A small-molecule ligand and the protein it binds are described below.
Small molecule (SMILES): CC(C)C[C@H](NC(=O)OCc1ccccc1)C(=O)N[C@@H](C[C@@H]1CCNC1=O)[C@@H](O)C(=O)NC1CC1

Binding-site contacts:
Ligand atom C28 contacts residue CYS147 of chain 1.A at 1.7 Å (hydrophobic).
Ligand atom O20 contacts residue GLN191 of chain 1.A at 3.4 Å (h-bond).
Ligand atom O contacts residue GLY145 of chain 1.A at 2.8 Å (h-bond).
Ligand atom O27 contacts residue GLU168 of chain 1.A at 3.6 Å.
Ligand atom N contacts residue HIS166 of chain 1.A at 2.9 Å (h-bond).
Ligand atom N contacts residue CYS147 of chain 1.A at 3.2 Å (h-bond).
Ligand atom C24 contacts residue ASN144 of chain 1.A at 3.5 Å.
Ligand atom C23 contacts residue ASN144 of chain 1.A at 3.1 Å.
Ligand atom O27 contacts residue HIS165 of chain 1.A at 2.8 Å (h-bond).
Ligand atom C35 contacts residue THR28 of chain 1.A at 3.3 Å.
Ligand atom O contacts residue CYS147 of chain 1.A at 3.0 Å (h-bond).
Ligand atom C19 contacts residue MET167 of chain 1.A at 3.6 Å (hydrophobic).
Ligand atom C contacts residue HIS166 of chain 1.A at 3.7 Å.
Ligand atom O contacts residue SER146 of chain 1.A at 3.1 Å (h-bond).
Ligand atom C21 contacts residue GLU168 of chain 1.A at 3.1 Å.
Ligand atom C21 contacts residue CYS147 of chain 1.A at 3.2 Å (hydrophobic).
Ligand atom C26 contacts residue GLU168 of chain 1.A at 3.5 Å.
Ligand atom O29 contacts residue HIS43 of chain 1.A at 2.6 Å (h-bond).
Ligand atom C19 contacts residue GLN191 of chain 1.A at 3.7 Å.
Ligand atom C23 contacts residue THR192 of chain 1.A at 3.6 Å.
Ligand atom O28 contacts residue GLU168 of chain 1.A at 3.0 Å (salt-bridge).
Ligand atom C24 contacts residue ALA193 of chain 1.A at 3.6 Å (hydrophobic).
Ligand atom O28 contacts residue MET167 of chain 1.A at 3.0 Å.
Ligand atom CA contacts residue HIS166 of chain 1.A at 3.5 Å.
Ligand atom C contacts residue CYS147 of chain 1.A at 2.7 Å (hydrophobic).
Ligand atom CD2 contacts residue HIS166 of chain 1.A at 3.5 Å.
Ligand atom O27 contacts residue PHE142 of chain 1.A at 3.4 Å.
Ligand atom CB contacts residue GLN191 of chain 1.A at 3.6 Å.
Ligand atom C24 contacts residue THR192 of chain 1.A at 3.6 Å.
Ligand atom C34 contacts residue GLY145 of chain 1.A at 3.5 Å.
Ligand atom C23 contacts residue GLN191 of chain 1.A at 3.4 Å.
Ligand atom CA contacts residue CYS147 of chain 1.A at 2.8 Å (hydrophobic).
Ligand atom O29 contacts residue CYS147 of chain 1.A at 2.6 Å (h-bond).
Ligand atom N25 contacts residue PHE142 of chain 1.A at 3.4 Å (h-bond).
Ligand atom C25 contacts residue ALA193 of chain 1.A at 3.7 Å (hydrophobic).
Ligand atom C34 contacts residue THR28 of chain 1.A at 3.6 Å.
Ligand atom C28 contacts residue HIS43 of chain 1.A at 3.7 Å.
Ligand atom N25 contacts residue GLU168 of chain 1.A at 3.2 Å (salt-bridge).
Ligand atom N contacts residue GLN191 of chain 1.A at 2.9 Å (h-bond).
Ligand atom C36 contacts residue GLY145 of chain 1.A at 3.3 Å.

Sequence of chain 1.A:
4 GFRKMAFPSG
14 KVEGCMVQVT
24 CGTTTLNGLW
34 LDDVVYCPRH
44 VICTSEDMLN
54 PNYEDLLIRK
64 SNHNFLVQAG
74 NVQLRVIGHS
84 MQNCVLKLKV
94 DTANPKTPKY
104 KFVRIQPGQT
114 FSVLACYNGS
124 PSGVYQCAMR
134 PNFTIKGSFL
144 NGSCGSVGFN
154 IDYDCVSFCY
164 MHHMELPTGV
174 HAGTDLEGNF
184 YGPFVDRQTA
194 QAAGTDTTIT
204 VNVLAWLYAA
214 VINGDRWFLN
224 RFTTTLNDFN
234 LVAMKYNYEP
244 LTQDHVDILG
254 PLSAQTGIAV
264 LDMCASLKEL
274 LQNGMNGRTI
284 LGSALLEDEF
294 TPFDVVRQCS